A small-molecule ligand and the protein it binds are described below.
Small molecule (SMILES): Nc1ccn([C@H]2C[C@H](O[P](=O)(O)OC[C@H]3O[C@@H](n4cnc5c(=O)nc(N)[nH]c54)C[C@@H]3O[P](=O)(O)OC[C@H]3O[C@@H](n4ccc(N)nc4=O)C[C@@H]3O[P](=O)(O)OC[C@H]3O[C@@H](n4cnc5c(=O)nc(N)[nH]c54)C[C@@H]3O[P](=O)(O)OC[C@H]3O[C@@H](n4ccc(N)nc4=O)C[C@@H]3O[P](=O)(O)OC[C@H]3O[C@@H](n4cnc5c(=O)nc(N)[nH]c54)C[C@@H]3O[P](=O)(O)OC[C@H]3O[C@@H](n4cnc5c(=O)nc(N)[nH]c54)C[C@@H]3O[P](=O)(O)OC[C@H]3O[C@@H](n4cnc5c(=O)nc(N)[nH]c54)C[C@@H]3O[P](=O)(O)OC[C@H]3O[C@@H](n4cnc5c(N)ncnc54)C[C@@H]3O)[C@@H](COP(=O)=O)O2)c(=O)n1

Sequence of chain 1.A:
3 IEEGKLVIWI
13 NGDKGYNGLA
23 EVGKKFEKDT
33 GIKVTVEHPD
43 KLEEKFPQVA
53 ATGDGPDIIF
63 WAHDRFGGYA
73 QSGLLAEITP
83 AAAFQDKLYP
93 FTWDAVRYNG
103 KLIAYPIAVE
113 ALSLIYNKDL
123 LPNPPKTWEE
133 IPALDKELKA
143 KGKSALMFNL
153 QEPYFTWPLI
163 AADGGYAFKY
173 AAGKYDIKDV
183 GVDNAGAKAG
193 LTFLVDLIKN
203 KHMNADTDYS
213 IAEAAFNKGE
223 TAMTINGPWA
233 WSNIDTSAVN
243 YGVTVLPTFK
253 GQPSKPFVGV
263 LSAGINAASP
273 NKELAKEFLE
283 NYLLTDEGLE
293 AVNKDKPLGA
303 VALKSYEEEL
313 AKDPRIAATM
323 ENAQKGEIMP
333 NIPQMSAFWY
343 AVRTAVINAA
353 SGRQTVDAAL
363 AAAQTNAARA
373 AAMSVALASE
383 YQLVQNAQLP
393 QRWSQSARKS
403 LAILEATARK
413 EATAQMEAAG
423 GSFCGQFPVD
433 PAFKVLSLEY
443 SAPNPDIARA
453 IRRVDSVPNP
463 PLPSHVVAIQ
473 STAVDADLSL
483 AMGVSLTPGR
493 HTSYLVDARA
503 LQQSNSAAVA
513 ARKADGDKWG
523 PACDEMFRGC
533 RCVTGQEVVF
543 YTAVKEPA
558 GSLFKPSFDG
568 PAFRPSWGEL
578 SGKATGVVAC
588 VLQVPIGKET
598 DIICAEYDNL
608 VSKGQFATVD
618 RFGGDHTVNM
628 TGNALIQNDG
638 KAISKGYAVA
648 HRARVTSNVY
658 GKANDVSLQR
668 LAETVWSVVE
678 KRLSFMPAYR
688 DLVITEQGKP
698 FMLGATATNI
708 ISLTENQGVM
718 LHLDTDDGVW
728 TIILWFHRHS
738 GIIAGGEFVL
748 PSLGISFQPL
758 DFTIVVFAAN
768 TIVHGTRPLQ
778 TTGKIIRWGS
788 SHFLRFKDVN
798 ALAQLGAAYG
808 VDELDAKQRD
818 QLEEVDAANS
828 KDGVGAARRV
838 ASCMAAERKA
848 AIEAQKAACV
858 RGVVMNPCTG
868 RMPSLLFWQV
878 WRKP

Binding-site contacts:
Ligand atom OP1 contacts residue LYS846 of chain 1.A at 3.4 Å.
Ligand atom N2 contacts residue ASN635 of chain 1.A at 2.9 Å (h-bond).
Ligand atom O6 contacts residue DG6 of chain 1.C at 3.0 Å.
Ligand atom O6 contacts residue DG4 of chain 1.C at 3.1 Å (h-bond).
Ligand atom N4 contacts residue DG6 of chain 1.C at 3.5 Å (h-bond).
Ligand atom O6 contacts residue DC2 of chain 1.C at 2.8 Å (h-bond).
Ligand atom O2 contacts residue DG4 of chain 1.C at 2.9 Å (h-bond).
Ligand atom N3 contacts residue DG6 of chain 1.C at 3.3 Å (h-bond).
Ligand atom O6 contacts residue DC7 of chain 1.C at 2.9 Å (h-bond).
Ligand atom O4' contacts residue ASN635 of chain 1.A at 3.2 Å.
Ligand atom N4 contacts residue DG4 of chain 1.C at 2.9 Å (h-bond).
Ligand atom N1 contacts residue DC1 of chain 1.C at 3.2 Å (h-bond).
Ligand atom N2 contacts residue DG4 of chain 1.C at 3.0 Å.
Ligand atom N1 contacts residue DC5 of chain 1.C at 2.8 Å (h-bond).
Ligand atom O4' contacts residue GLN634 of chain 1.A at 3.4 Å (h-bond).
Ligand atom N2 contacts residue DC5 of chain 1.C at 2.6 Å (h-bond).
Ligand atom N2 contacts residue DC2 of chain 1.C at 2.8 Å (h-bond).
Ligand atom O3' contacts residue ARG845 of chain 1.A at 3.3 Å (salt-bridge).
Ligand atom N3 contacts residue ASN635 of chain 1.A at 3.2 Å (h-bond).
Ligand atom C2 contacts residue DG6 of chain 1.C at 3.5 Å.
Ligand atom OP1 contacts residue ARG845 of chain 1.A at 3.1 Å (salt-bridge).
Ligand atom C6 contacts residue DG6 of chain 1.C at 3.4 Å.
Ligand atom N4 contacts residue DC7 of chain 1.C at 3.0 Å (h-bond).
Ligand atom N1 contacts residue DC2 of chain 1.C at 2.9 Å (h-bond).
Ligand atom C2 contacts residue DG4 of chain 1.C at 3.4 Å.
Ligand atom C4' contacts residue GLN634 of chain 1.A at 3.2 Å.
Ligand atom N3 contacts residue DG6 of chain 1.C at 3.4 Å (h-bond).
Ligand atom OP1 contacts residue SER839 of chain 1.A at 2.7 Å (h-bond).
Ligand atom N1 contacts residue DC7 of chain 1.C at 2.8 Å (h-bond).
Ligand atom O2 contacts residue DG6 of chain 1.C at 3.1 Å (h-bond).
Ligand atom N3 contacts residue DG4 of chain 1.C at 3.5 Å (h-bond).
Ligand atom C4 contacts residue ASN635 of chain 1.A at 3.4 Å.
Ligand atom N3 contacts residue DG4 of chain 1.C at 2.9 Å (h-bond).
Ligand atom N2 contacts residue DC1 of chain 1.C at 2.6 Å (h-bond).
Ligand atom N2 contacts residue DC7 of chain 1.C at 3.0 Å (h-bond).
Ligand atom N2 contacts residue DG6 of chain 1.C at 3.5 Å (h-bond).
Ligand atom O6 contacts residue DC5 of chain 1.C at 3.0 Å (h-bond).
Ligand atom OP2 contacts residue LYS846 of chain 1.A at 3.4 Å.
Ligand atom C5' contacts residue GLN634 of chain 1.A at 3.2 Å.
Ligand atom O3' contacts residue ARG835 of chain 1.A at 3.4 Å.